Binding-site contacts:
Ligand atom C5' contacts residue TYR281 of chain 3.A at 3.5 Å (hydrophobic).
Ligand atom C5 contacts residue AUQ1 of chain 3.C at 3.7 Å.
Ligand atom N7 contacts residue MET284 of chain 3.A at 3.0 Å (h-bond).
Ligand atom O2P contacts residue SER258 of chain 3.A at 3.2 Å (h-bond).
Ligand atom O1P contacts residue TYR281 of chain 3.A at 2.5 Å (h-bond).
Ligand atom N7 contacts residue GLY283 of chain 3.A at 3.4 Å.
Ligand atom C1' contacts residue AUQ1 of chain 3.C at 3.5 Å.
Ligand atom N9 contacts residue AUQ1 of chain 3.C at 3.3 Å (h-bond).
Ligand atom O2P contacts residue GLY257 of chain 3.A at 2.9 Å (h-bond).
Ligand atom O3' contacts residue SER68 of chain 3.A at 2.9 Å (h-bond).
Ligand atom C3' contacts residue ASP234 of chain 3.A at 3.5 Å.
Ligand atom O6 contacts residue MET284 of chain 3.A at 3.3 Å (h-bond).
Ligand atom N7 contacts residue ILE200 of chain 3.A at 3.4 Å.
Ligand atom C6 contacts residue GLY285 of chain 3.A at 3.6 Å.
Ligand atom P contacts residue SER199 of chain 3.A at 3.6 Å.
Ligand atom C8 contacts residue ILE200 of chain 3.A at 3.7 Å (hydrophobic).
Ligand atom O2' contacts residue ASP234 of chain 3.A at 2.7 Å (salt-bridge).
Ligand atom C8 contacts residue MET70 of chain 3.A at 3.5 Å (hydrophobic).
Ligand atom O3P contacts residue GLY198 of chain 3.A at 3.6 Å.
Ligand atom C6 contacts residue GLU318 of chain 3.A at 3.7 Å.
Ligand atom C2 contacts residue CYS201 of chain 3.A at 3.4 Å (hydrophobic).
Ligand atom O6 contacts residue GLY285 of chain 3.A at 2.7 Å (h-bond).
Ligand atom O1P contacts residue SER199 of chain 3.A at 2.7 Å (h-bond).
Ligand atom O3P contacts residue GLY236 of chain 3.A at 3.0 Å (h-bond).
Ligand atom O1P contacts residue SER258 of chain 3.A at 3.1 Å (h-bond).
Ligand atom O6 contacts residue GLY319 of chain 3.A at 3.4 Å.
Ligand atom N3 contacts residue AUQ1 of chain 3.C at 3.2 Å (h-bond).
Ligand atom O3' contacts residue ASP234 of chain 3.A at 2.6 Å (salt-bridge).
Ligand atom O2' contacts residue ASN173 of chain 3.A at 3.6 Å.
Ligand atom O6 contacts residue GLY283 of chain 3.A at 3.3 Å.
Ligand atom N1 contacts residue GLU318 of chain 3.A at 2.7 Å (salt-bridge).
Ligand atom O3P contacts residue SER199 of chain 3.A at 2.9 Å (h-bond).
Ligand atom C2 contacts residue GLU318 of chain 3.A at 3.5 Å.
Ligand atom C4' contacts residue ASP234 of chain 3.A at 3.5 Å.
Ligand atom C5 contacts residue ILE200 of chain 3.A at 3.5 Å (hydrophobic).
Ligand atom O5' contacts residue GLY235 of chain 3.A at 3.5 Å.
Ligand atom P contacts residue TYR281 of chain 3.A at 3.6 Å.
Ligand atom C2 contacts residue AUQ1 of chain 3.C at 3.3 Å.
Ligand atom C4 contacts residue AUQ1 of chain 3.C at 3.1 Å.
Ligand atom O5' contacts residue GLY198 of chain 3.A at 3.5 Å.

Sequence of chain 3.A:
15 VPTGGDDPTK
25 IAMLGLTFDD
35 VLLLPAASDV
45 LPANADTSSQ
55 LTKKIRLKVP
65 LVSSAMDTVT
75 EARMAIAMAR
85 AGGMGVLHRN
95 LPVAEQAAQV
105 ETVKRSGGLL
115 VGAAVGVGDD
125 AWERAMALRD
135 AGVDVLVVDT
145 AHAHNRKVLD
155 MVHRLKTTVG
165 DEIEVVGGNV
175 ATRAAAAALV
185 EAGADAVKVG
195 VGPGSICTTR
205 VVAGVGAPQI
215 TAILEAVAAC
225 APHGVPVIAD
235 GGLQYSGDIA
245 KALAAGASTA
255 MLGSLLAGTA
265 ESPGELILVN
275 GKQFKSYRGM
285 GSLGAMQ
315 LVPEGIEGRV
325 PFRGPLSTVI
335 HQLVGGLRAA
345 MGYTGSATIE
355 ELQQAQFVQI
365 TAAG

This small molecule binds to this protein.
Small molecule (SMILES): O=c1[nH]cnc2c1ncn2[C@@H]1O[C@H](COP(=O)(O)O)[C@@H](O)[C@H]1O